This small molecule binds to this protein.
Small molecule (SMILES): CC(=O)N[C@@H]1[C@@H](O)[C@H](O)[C@@H](CO)O[C@H]1O

Binding-site contacts:
Ligand atom N2 contacts residue ASN53 of chain 1.B at 2.8 Å (h-bond).
Ligand atom C2 contacts residue ASN53 of chain 1.B at 2.6 Å.
Ligand atom C7 contacts residue ASN53 of chain 1.B at 3.9 Å.
Ligand atom O6 contacts residue LEU46 of chain 1.B at 4.0 Å.
Ligand atom C1 contacts residue ASN53 of chain 1.B at 1.6 Å.
Ligand atom C8 contacts residue ASN53 of chain 1.B at 4.2 Å.
Ligand atom C5 contacts residue ASN53 of chain 1.B at 3.4 Å.
Ligand atom C5 contacts residue LEU46 of chain 1.B at 3.3 Å (hydrophobic).
Ligand atom C6 contacts residue LEU46 of chain 1.B at 3.7 Å (hydrophobic).
Ligand atom C3 contacts residue LEU46 of chain 1.B at 4.4 Å (hydrophobic).
Ligand atom C3 contacts residue ASN53 of chain 1.B at 3.4 Å.
Ligand atom O5 contacts residue LEU46 of chain 1.B at 4.4 Å.
Ligand atom O5 contacts residue ASN53 of chain 1.B at 2.7 Å (h-bond).
Ligand atom O4 contacts residue LEU46 of chain 1.B at 3.5 Å.
Ligand atom C4 contacts residue LEU46 of chain 1.B at 4.0 Å (hydrophobic).
Ligand atom C4 contacts residue ASN53 of chain 1.B at 4.0 Å.

Sequence of chain 1.B:
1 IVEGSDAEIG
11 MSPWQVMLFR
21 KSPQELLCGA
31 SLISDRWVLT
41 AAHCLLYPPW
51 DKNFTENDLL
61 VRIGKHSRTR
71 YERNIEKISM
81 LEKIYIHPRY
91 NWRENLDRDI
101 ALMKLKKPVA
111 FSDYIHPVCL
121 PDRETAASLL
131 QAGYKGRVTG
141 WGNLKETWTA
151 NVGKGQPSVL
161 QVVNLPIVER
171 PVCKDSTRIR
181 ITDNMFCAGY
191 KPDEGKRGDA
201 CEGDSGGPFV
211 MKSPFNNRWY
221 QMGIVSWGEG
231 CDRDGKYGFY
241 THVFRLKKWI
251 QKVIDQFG